Binding-site contacts:
Ligand atom C21 contacts residue LEU108 of chain 1.B at 3.8 Å (hydrophobic).
Ligand atom N11 contacts residue SER109 of chain 1.B at 2.8 Å (h-bond).
Ligand atom C3 contacts residue LEU37 of chain 1.B at 3.6 Å (hydrophobic).
Ligand atom C18 contacts residue VAL45 of chain 1.B at 3.5 Å (hydrophobic).
Ligand atom C7 contacts residue LEU161 of chain 1.B at 3.5 Å (hydrophobic).
Ligand atom C4 contacts residue LEU37 of chain 1.B at 3.6 Å (hydrophobic).
Ligand atom C5 contacts residue LEU37 of chain 1.B at 3.1 Å (hydrophobic).
Ligand atom O contacts residue SER109 of chain 1.B at 3.8 Å.
Ligand atom C29 contacts residue GLY114 of chain 1.B at 3.4 Å.
Ligand atom C19 contacts residue GLU39 of chain 1.B at 3.5 Å.
Ligand atom C25 contacts residue GLY114 of chain 1.B at 3.5 Å.
Ligand atom C contacts residue LEU161 of chain 1.B at 3.7 Å (hydrophobic).
Ligand atom C22 contacts residue THR171 of chain 1.B at 3.2 Å.
Ligand atom C10 contacts residue SER109 of chain 1.B at 3.5 Å.
Ligand atom C24 contacts residue ASP172 of chain 1.B at 3.6 Å.
Ligand atom C29 contacts residue LYS112 of chain 1.B at 3.5 Å.
Ligand atom C18 contacts residue GLY38 of chain 1.B at 3.6 Å.
Ligand atom C6 contacts residue LEU37 of chain 1.B at 3.4 Å (hydrophobic).
Ligand atom N11 contacts residue ALA58 of chain 1.B at 3.3 Å.
Ligand atom O contacts residue TYR110 of chain 1.B at 3.7 Å.
Ligand atom C15 contacts residue ASN159 of chain 1.B at 3.6 Å.
Ligand atom C4 contacts residue GLY114 of chain 1.B at 3.8 Å.
Ligand atom O contacts residue LEU37 of chain 1.B at 3.8 Å.
Ligand atom C12 contacts residue SER109 of chain 1.B at 3.8 Å.
Ligand atom C20 contacts residue THR171 of chain 1.B at 3.1 Å.
Ligand atom O contacts residue ALA111 of chain 1.B at 3.0 Å (h-bond).
Ligand atom C24 contacts residue THR171 of chain 1.B at 3.8 Å.
Ligand atom C8 contacts residue LEU161 of chain 1.B at 3.4 Å (hydrophobic).
Ligand atom C18 contacts residue GLU39 of chain 1.B at 3.8 Å.
Ligand atom C12 contacts residue ALA58 of chain 1.B at 3.6 Å (hydrophobic).
Ligand atom N28 contacts residue GLY114 of chain 1.B at 3.8 Å.
Ligand atom C22 contacts residue GLU79 of chain 1.B at 3.8 Å.
Ligand atom C9 contacts residue LEU161 of chain 1.B at 3.8 Å (hydrophobic).
Ligand atom O contacts residue ALA58 of chain 1.B at 3.7 Å.
Ligand atom N28 contacts residue LYS112 of chain 1.B at 2.9 Å (salt-bridge).
Ligand atom C15 contacts residue THR171 of chain 1.B at 3.7 Å.
Ligand atom C29 contacts residue ALA111 of chain 1.B at 3.1 Å (hydrophobic).
Ligand atom C1 contacts residue LEU161 of chain 1.B at 3.7 Å (hydrophobic).
Ligand atom C21 contacts residue THR171 of chain 1.B at 2.9 Å.
Ligand atom C15 contacts residue GLU158 of chain 1.B at 3.6 Å.

A protein and the small-molecule ligand that binds it are described below.
Small molecule (SMILES): C[C@@H](Nc1nc2c(c3cc(-c4cn[nH]c4)ccc13)C(=O)N=CC2=CCC1CC1)C(C)(C)C

Sequence of chain 1.B:
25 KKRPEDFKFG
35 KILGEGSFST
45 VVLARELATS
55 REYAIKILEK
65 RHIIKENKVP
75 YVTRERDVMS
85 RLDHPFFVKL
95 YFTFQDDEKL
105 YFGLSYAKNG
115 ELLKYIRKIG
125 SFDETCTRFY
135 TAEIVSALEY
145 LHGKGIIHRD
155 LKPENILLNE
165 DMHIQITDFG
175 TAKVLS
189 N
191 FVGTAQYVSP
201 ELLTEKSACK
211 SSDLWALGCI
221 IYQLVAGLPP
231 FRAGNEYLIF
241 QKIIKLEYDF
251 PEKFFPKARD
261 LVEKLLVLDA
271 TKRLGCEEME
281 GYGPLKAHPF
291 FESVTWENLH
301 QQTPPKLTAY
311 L